A small-molecule ligand and the protein it binds are described below.
Small molecule (SMILES): Nc1ccn([C@@H]2O[C@H](CO[P](=O)(O)O[C@H]3[C@@H](O)[C@H](n4cnc5c(=O)nc(N)[nH]c54)O[C@@H]3CO[P](=O)(O)O[C@H]3[C@@H](O)[C@H](n4ccc(=O)[nH]c4=O)O[C@@H]3CO)[C@@H](O[P](=O)(O)OC[C@H]3O[C@@H](n4ccc(=O)[nH]c4=O)[C@H](O)[C@@H]3O[P](=O)(O)OC[C@H]3O[C@@H](n4cnc5c(=O)nc(N)[nH]c54)[C@H](O)[C@@H]3O[P](=O)(O)OC[C@H]3O[C@@H](n4ccc(=O)[nH]c4=O)[C@H](O)[C@@H]3O[P](=O)(O)OC[C@H]3O[C@@H](n4ccc(=O)[nH]c4=O)[C@H](O)[C@@H]3O[P](=O)(O)OC[C@H]3O[C@@H](n4ccc(=O)[nH]c4=O)[C@H](O)[C@@H]3O[P](=O)(O)OC[C@H]3O[C@@H](n4ccc(=O)[nH]c4=O)[C@H](O)[C@@H]3O)[C@H]2O)c(=O)n1

Sequence of chain 1.D:
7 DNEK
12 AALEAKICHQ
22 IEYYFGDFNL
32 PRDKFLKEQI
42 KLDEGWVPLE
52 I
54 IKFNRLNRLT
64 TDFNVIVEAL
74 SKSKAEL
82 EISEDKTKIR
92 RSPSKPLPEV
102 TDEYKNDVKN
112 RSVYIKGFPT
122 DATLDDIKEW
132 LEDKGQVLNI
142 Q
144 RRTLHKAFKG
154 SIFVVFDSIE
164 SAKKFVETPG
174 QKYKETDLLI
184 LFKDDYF

Binding-site contacts:
Ligand atom O4 contacts residue LYS55 of chain 1.D at 3.3 Å.
Ligand atom OP1 contacts residue PHE56 of chain 1.D at 3.8 Å.
Ligand atom C4 contacts residue PHE36 of chain 1.D at 3.5 Å (hydrophobic).
Ligand atom OP1 contacts residue TYR25 of chain 1.D at 2.7 Å (h-bond).
Ligand atom C5 contacts residue PHE36 of chain 1.D at 3.5 Å (hydrophobic).
Ligand atom O4 contacts residue ASN140 of chain 1.D at 3.8 Å.
Ligand atom C2 contacts residue TYR24 of chain 1.D at 3.5 Å (hydrophobic).
Ligand atom O2 contacts residue ARG33 of chain 1.D at 3.6 Å (salt-bridge).
Ligand atom C4 contacts residue TYR24 of chain 1.D at 3.5 Å (hydrophobic).
Ligand atom O4' contacts residue ARG58 of chain 1.D at 3.5 Å.
Ligand atom O4 contacts residue ARG33 of chain 1.D at 3.7 Å.
Ligand atom C5 contacts residue TYR24 of chain 1.D at 3.4 Å (hydrophobic).
Ligand atom O3' contacts residue ASP34 of chain 1.D at 2.8 Å (salt-bridge).
Ligand atom O2 contacts residue GLN21 of chain 1.D at 3.0 Å (h-bond).
Ligand atom O4' contacts residue LEU125 of chain 1.D at 3.3 Å.
Ligand atom N1 contacts residue TYR24 of chain 1.D at 3.5 Å.
Ligand atom O2' contacts residue ASP34 of chain 1.D at 2.8 Å (salt-bridge).
Ligand atom O2' contacts residue TYR24 of chain 1.D at 3.6 Å.
Ligand atom C2' contacts residue ASP34 of chain 1.D at 3.8 Å.
Ligand atom N1 contacts residue LEU125 of chain 1.D at 3.7 Å.
Ligand atom C6 contacts residue TYR24 of chain 1.D at 3.6 Å (hydrophobic).
Ligand atom O4 contacts residue ILE141 of chain 1.D at 3.0 Å (h-bond).
Ligand atom O2' contacts residue TYR25 of chain 1.D at 3.6 Å.
Ligand atom OP1 contacts residue ARG58 of chain 1.D at 2.8 Å (salt-bridge).
Ligand atom C4' contacts residue ARG58 of chain 1.D at 3.7 Å.
Ligand atom C3' contacts residue ASP34 of chain 1.D at 3.5 Å.
Ligand atom O4 contacts residue PHE36 of chain 1.D at 3.4 Å.
Ligand atom OP1 contacts residue ASN57 of chain 1.D at 3.3 Å (h-bond).
Ligand atom C6 contacts residue PHE56 of chain 1.D at 3.7 Å (hydrophobic).
Ligand atom O4 contacts residue TYR24 of chain 1.D at 3.7 Å.
Ligand atom C2' contacts residue PHE56 of chain 1.D at 3.9 Å (hydrophobic).
Ligand atom O2 contacts residue TYR24 of chain 1.D at 3.7 Å.
Ligand atom O3' contacts residue TYR25 of chain 1.D at 3.8 Å.
Ligand atom C5 contacts residue LYS55 of chain 1.D at 3.6 Å.
Ligand atom C3' contacts residue PHE56 of chain 1.D at 3.5 Å (hydrophobic).
Ligand atom O2' contacts residue PHE36 of chain 1.D at 3.6 Å.
Ligand atom N3 contacts residue TYR24 of chain 1.D at 3.6 Å.
Ligand atom C2 contacts residue LEU125 of chain 1.D at 3.8 Å (hydrophobic).
Ligand atom C5 contacts residue PHE56 of chain 1.D at 3.8 Å (hydrophobic).
Ligand atom C5 contacts residue ILE141 of chain 1.D at 3.4 Å (hydrophobic).